A small-molecule ligand and the protein it binds are described below.
Small molecule (SMILES): C[C@](O)(c1ccc(-c2ccc(S(=O)(=O)c3ccc(N)nc3)cc2)cc1)C(F)(F)F

Binding-site contacts:
Ligand atom C9 contacts residue GLU44 of chain 1.B at 3.7 Å.
Ligand atom C12 contacts residue ALA533 of chain 1.B at 3.5 Å (hydrophobic).
Ligand atom N1 contacts residue MET225 of chain 1.B at 3.7 Å.
Ligand atom F2 contacts residue HIS516 of chain 1.B at 2.9 Å.
Ligand atom F3 contacts residue MET534 of chain 1.B at 3.5 Å.
Ligand atom O1 contacts residue ARG537 of chain 1.B at 3.2 Å (salt-bridge).
Ligand atom C3 contacts residue GLU44 of chain 1.B at 3.3 Å.
Ligand atom N1 contacts residue PRO41 of chain 1.B at 3.4 Å.
Ligand atom C4 contacts residue GLU44 of chain 1.B at 3.8 Å.
Ligand atom C20 contacts residue HIS516 of chain 1.B at 3.8 Å.
Ligand atom C2 contacts residue GLU44 of chain 1.B at 3.8 Å.
Ligand atom F1 contacts residue ARG537 of chain 1.B at 3.2 Å.
Ligand atom C7 contacts residue GLU44 of chain 1.B at 3.8 Å.
Ligand atom C11 contacts residue ALA533 of chain 1.B at 3.7 Å (hydrophobic).
Ligand atom C11 contacts residue VAL40 of chain 1.B at 3.7 Å (hydrophobic).
Ligand atom C5 contacts residue TRP529 of chain 1.B at 3.7 Å (hydrophobic).
Ligand atom N2 contacts residue ASN221 of chain 1.B at 3.6 Å.
Ligand atom C17 contacts residue ARG227 of chain 1.B at 3.8 Å.
Ligand atom C8 contacts residue ALA533 of chain 1.B at 3.7 Å (hydrophobic).
Ligand atom O3 contacts residue TRP529 of chain 1.B at 3.5 Å.
Ligand atom C17 contacts residue GLY193 of chain 1.B at 3.6 Å.
Ligand atom C17 contacts residue PRO41 of chain 1.B at 3.6 Å (hydrophobic).
Ligand atom N2 contacts residue PRO41 of chain 1.B at 3.8 Å.
Ligand atom C14 contacts residue GLU44 of chain 1.B at 3.7 Å.
Ligand atom F3 contacts residue ALA533 of chain 1.B at 3.0 Å.
Ligand atom C12 contacts residue VAL40 of chain 1.B at 3.7 Å (hydrophobic).
Ligand atom C18 contacts residue GLY193 of chain 1.B at 3.7 Å.
Ligand atom O2 contacts residue TRP529 of chain 1.B at 3.6 Å.
Ligand atom C3 contacts residue ARG530 of chain 1.B at 3.8 Å.
Ligand atom C7 contacts residue ALA533 of chain 1.B at 3.5 Å (hydrophobic).
Ligand atom S1 contacts residue TRP529 of chain 1.B at 3.8 Å.
Ligand atom O2 contacts residue LYS526 of chain 1.B at 3.5 Å.
Ligand atom N2 contacts residue MET225 of chain 1.B at 2.9 Å (h-bond).
Ligand atom N1 contacts residue ARG227 of chain 1.B at 3.5 Å.
Ligand atom C17 contacts residue MET225 of chain 1.B at 3.7 Å (hydrophobic).
Ligand atom C8 contacts residue GLU44 of chain 1.B at 3.5 Å.
Ligand atom N2 contacts residue GLY193 of chain 1.B at 2.8 Å (h-bond).
Ligand atom F3 contacts residue ARG537 of chain 1.B at 3.7 Å.
Ligand atom N2 contacts residue ARG227 of chain 1.B at 3.5 Å (salt-bridge).
Ligand atom F1 contacts residue HIS516 of chain 1.B at 3.3 Å.

Sequence of chain 1.B:
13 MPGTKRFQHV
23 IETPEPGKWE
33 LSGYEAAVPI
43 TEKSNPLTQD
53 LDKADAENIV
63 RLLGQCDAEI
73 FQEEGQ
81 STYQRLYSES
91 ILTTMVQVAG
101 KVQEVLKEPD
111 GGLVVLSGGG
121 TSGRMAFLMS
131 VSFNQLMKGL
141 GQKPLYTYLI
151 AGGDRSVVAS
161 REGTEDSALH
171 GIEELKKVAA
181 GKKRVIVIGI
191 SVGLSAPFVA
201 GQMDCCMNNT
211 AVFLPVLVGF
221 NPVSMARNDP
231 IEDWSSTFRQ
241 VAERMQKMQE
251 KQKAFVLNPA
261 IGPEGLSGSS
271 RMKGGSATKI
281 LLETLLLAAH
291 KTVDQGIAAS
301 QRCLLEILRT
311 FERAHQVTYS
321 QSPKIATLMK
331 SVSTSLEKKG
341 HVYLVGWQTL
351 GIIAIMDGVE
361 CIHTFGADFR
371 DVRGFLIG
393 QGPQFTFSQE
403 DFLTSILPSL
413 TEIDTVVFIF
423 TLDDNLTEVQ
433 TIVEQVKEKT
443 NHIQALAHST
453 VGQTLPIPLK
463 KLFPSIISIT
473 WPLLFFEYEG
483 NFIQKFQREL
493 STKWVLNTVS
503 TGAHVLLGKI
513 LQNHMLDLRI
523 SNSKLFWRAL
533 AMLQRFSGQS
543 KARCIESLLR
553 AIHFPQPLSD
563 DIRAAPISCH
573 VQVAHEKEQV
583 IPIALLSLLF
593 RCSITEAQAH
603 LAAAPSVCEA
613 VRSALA